Sequence of chain 1.B:
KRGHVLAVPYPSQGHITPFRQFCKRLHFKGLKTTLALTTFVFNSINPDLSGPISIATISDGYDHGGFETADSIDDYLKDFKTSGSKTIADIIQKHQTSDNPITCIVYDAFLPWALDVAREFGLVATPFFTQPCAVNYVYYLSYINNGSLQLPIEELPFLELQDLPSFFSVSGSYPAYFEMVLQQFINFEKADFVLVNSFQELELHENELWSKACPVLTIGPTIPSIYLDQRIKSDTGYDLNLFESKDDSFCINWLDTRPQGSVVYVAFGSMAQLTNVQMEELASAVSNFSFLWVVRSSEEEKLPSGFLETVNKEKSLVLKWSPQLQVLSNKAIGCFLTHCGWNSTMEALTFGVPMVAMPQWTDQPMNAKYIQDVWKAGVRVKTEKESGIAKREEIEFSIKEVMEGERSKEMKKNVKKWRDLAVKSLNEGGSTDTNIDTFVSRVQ

A small-molecule ligand and the protein it binds are described below.
Small molecule (SMILES): OC[C@H]1O[C@@H](O)[C@H](O)[C@@H](O)[C@@H]1O

Binding-site contacts:
Ligand atom C2 contacts residue BGC1 of chain 1.D at 3.7 Å.
Ligand atom O4 contacts residue TRP364 of chain 1.B at 4.1 Å.
Ligand atom O2 contacts residue TYR177 of chain 1.B at 3.0 Å (h-bond).
Ligand atom O4 contacts residue ALA275 of chain 1.B at 3.6 Å.
Ligand atom O3 contacts residue MET274 of chain 1.B at 3.2 Å (h-bond).
Ligand atom O4 contacts residue GLN363 of chain 1.B at 4.3 Å.
Ligand atom O5 contacts residue TYR177 of chain 1.B at 2.1 Å (h-bond).
Ligand atom O5 contacts residue TRP364 of chain 1.B at 4.3 Å.
Ligand atom O4 contacts residue GLN276 of chain 1.B at 3.2 Å (h-bond).
Ligand atom C3 contacts residue GLN276 of chain 1.B at 4.0 Å.
Ligand atom C4 contacts residue TRP364 of chain 1.B at 4.4 Å (hydrophobic).
Ligand atom C6 contacts residue TYR177 of chain 1.B at 4.5 Å (hydrophobic).
Ligand atom C3 contacts residue TRP364 of chain 1.B at 4.2 Å (hydrophobic).
Ligand atom O2 contacts residue TRP364 of chain 1.B at 4.2 Å.
Ligand atom C3 contacts residue ALA275 of chain 1.B at 4.4 Å (hydrophobic).
Ligand atom C4 contacts residue TYR177 of chain 1.B at 4.0 Å (hydrophobic).
Ligand atom C4 contacts residue GLN276 of chain 1.B at 3.9 Å.
Ligand atom C5 contacts residue TRP364 of chain 1.B at 3.6 Å (hydrophobic).
Ligand atom C1 contacts residue TYR177 of chain 1.B at 1.4 Å (hydrophobic).
Ligand atom C2 contacts residue TYR177 of chain 1.B at 2.3 Å (hydrophobic).
Ligand atom C1 contacts residue TRP364 of chain 1.B at 4.0 Å (hydrophobic).
Ligand atom C6 contacts residue GLN363 of chain 1.B at 4.0 Å.
Ligand atom C3 contacts residue TYR177 of chain 1.B at 3.6 Å (hydrophobic).
Ligand atom O2 contacts residue BGC1 of chain 1.D at 2.8 Å (h-bond).
Ligand atom O6 contacts residue GLN276 of chain 1.B at 4.4 Å.
Ligand atom O3 contacts residue GLN276 of chain 1.B at 3.1 Å (h-bond).
Ligand atom C1 contacts residue BGC1 of chain 1.D at 4.1 Å.
Ligand atom O3 contacts residue ALA275 of chain 1.B at 4.0 Å.
Ligand atom C5 contacts residue TYR177 of chain 1.B at 3.4 Å (hydrophobic).
Ligand atom C6 contacts residue TRP364 of chain 1.B at 3.8 Å (hydrophobic).
Ligand atom C3 contacts residue MET274 of chain 1.B at 3.9 Å (hydrophobic).